A protein and the small-molecule ligand that binds it are described below.
Small molecule (SMILES): OCCCO

Binding-site contacts:
Ligand atom C1 contacts residue PRO202 of chain 1.A at 4.3 Å (hydrophobic).
Ligand atom C3 contacts residue ASP203 of chain 1.A at 4.4 Å.
Ligand atom O3 contacts residue PRO94 of chain 1.A at 4.2 Å.
Ligand atom C2 contacts residue VAL188 of chain 1.A at 4.5 Å (hydrophobic).
Ligand atom C3 contacts residue THR204 of chain 1.A at 3.7 Å.
Ligand atom C3 contacts residue PRO94 of chain 1.A at 4.1 Å (hydrophobic).
Ligand atom C1 contacts residue TYR93 of chain 1.A at 4.3 Å (hydrophobic).
Ligand atom C1 contacts residue ASP203 of chain 1.A at 3.5 Å.
Ligand atom O1 contacts residue TYR93 of chain 1.A at 3.8 Å.
Ligand atom C3 contacts residue TYR93 of chain 1.A at 3.5 Å (hydrophobic).
Ligand atom C2 contacts residue THR204 of chain 1.A at 3.0 Å.
Ligand atom O3 contacts residue ASP203 of chain 1.A at 4.3 Å.
Ligand atom C1 contacts residue THR204 of chain 1.A at 3.6 Å.
Ligand atom C2 contacts residue ASP203 of chain 1.A at 3.4 Å.
Ligand atom C1 contacts residue VAL188 of chain 1.A at 3.5 Å (hydrophobic).
Ligand atom O3 contacts residue TYR93 of chain 1.A at 4.2 Å.
Ligand atom C2 contacts residue TYR93 of chain 1.A at 4.5 Å (hydrophobic).
Ligand atom O1 contacts residue VAL188 of chain 1.A at 4.5 Å.

Sequence of chain 1.A:
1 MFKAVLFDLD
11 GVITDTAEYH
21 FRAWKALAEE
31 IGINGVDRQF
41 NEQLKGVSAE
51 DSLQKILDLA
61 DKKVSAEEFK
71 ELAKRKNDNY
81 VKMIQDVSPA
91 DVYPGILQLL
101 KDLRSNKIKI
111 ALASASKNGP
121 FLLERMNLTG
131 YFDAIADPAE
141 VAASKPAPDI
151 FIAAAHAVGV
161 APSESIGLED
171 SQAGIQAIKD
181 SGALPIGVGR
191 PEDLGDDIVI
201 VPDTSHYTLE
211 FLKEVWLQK